Sequence of chain 6.A:
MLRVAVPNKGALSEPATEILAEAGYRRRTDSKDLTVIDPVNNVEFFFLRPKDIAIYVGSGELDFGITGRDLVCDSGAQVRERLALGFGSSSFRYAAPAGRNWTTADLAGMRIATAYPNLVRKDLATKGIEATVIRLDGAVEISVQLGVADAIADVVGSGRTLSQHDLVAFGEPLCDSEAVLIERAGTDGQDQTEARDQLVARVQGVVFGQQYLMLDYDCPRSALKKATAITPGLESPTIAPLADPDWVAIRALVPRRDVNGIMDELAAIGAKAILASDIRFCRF

Sequence of chain 4.A:
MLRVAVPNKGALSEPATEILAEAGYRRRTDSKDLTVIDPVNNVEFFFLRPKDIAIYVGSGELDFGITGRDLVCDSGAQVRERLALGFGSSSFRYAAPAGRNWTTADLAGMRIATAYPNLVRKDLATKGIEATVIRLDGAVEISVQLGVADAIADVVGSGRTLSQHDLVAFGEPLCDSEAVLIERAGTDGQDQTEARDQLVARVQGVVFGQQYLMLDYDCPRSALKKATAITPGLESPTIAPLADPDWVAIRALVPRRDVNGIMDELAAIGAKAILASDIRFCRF

This protein binds this small molecule.
Small molecule (SMILES): N[C@@H](Cc1cccs1)C(=O)O

Binding-site contacts:
Ligand atom OXT contacts residue GLU245 of chain 6.A at 3.1 Å (salt-bridge).
Ligand atom CD contacts residue THR248 of chain 6.A at 3.7 Å.
Ligand atom CB contacts residue ALA262 of chain 6.A at 3.8 Å (hydrophobic).
Ligand atom OXT contacts residue LEU244 of chain 6.A at 3.5 Å (h-bond).
Ligand atom N contacts residue ARG261 of chain 6.A at 4.0 Å.
Ligand atom O contacts residue LEU263 of chain 6.A at 3.1 Å (h-bond).
Ligand atom O contacts residue ALA262 of chain 6.A at 3.8 Å.
Ligand atom CA contacts residue ALA262 of chain 6.A at 4.0 Å (hydrophobic).
Ligand atom CG contacts residue ASP228 of chain 4.A at 3.8 Å.
Ligand atom O contacts residue LEU244 of chain 6.A at 2.9 Å (h-bond).
Ligand atom CE1 contacts residue ASP226 of chain 4.A at 3.2 Å.
Ligand atom N contacts residue ASP228 of chain 4.A at 3.1 Å (salt-bridge).
Ligand atom CB contacts residue THR248 of chain 6.A at 3.7 Å.
Ligand atom C contacts residue SER246 of chain 6.A at 3.4 Å.
Ligand atom CD contacts residue ASP228 of chain 4.A at 3.6 Å.
Ligand atom O contacts residue GLY243 of chain 6.A at 3.2 Å.
Ligand atom CE1 contacts residue TYR227 of chain 4.A at 3.8 Å (hydrophobic).
Ligand atom N contacts residue LEU252 of chain 4.A at 3.5 Å.
Ligand atom CG contacts residue MET224 of chain 6.A at 4.0 Å (hydrophobic).
Ligand atom OXT contacts residue SER246 of chain 6.A at 3.4 Å (h-bond).
Ligand atom N contacts residue PRO247 of chain 6.A at 3.8 Å.
Ligand atom C contacts residue ASP228 of chain 4.A at 3.7 Å.
Ligand atom C contacts residue LEU244 of chain 6.A at 3.6 Å (hydrophobic).
Ligand atom CA contacts residue SER246 of chain 6.A at 3.2 Å.
Ligand atom CB contacts residue ARG261 of chain 6.A at 3.5 Å.
Ligand atom CE2 contacts residue LEU285 of chain 4.A at 3.9 Å (hydrophobic).
Ligand atom CE2 contacts residue ASP226 of chain 4.A at 3.9 Å.
Ligand atom CA contacts residue ARG261 of chain 6.A at 3.4 Å.
Ligand atom N contacts residue SER246 of chain 6.A at 2.6 Å (h-bond).
Ligand atom SD contacts residue LEU263 of chain 6.A at 3.6 Å.
Ligand atom CE2 contacts residue ALA283 of chain 4.A at 3.4 Å (hydrophobic).
Ligand atom CA contacts residue THR248 of chain 6.A at 3.6 Å.
Ligand atom CE1 contacts residue ASP228 of chain 4.A at 3.7 Å.
Ligand atom CE2 contacts residue TYR227 of chain 4.A at 4.0 Å (hydrophobic).
Ligand atom SD contacts residue ASP228 of chain 4.A at 3.8 Å.
Ligand atom CD contacts residue ASP226 of chain 4.A at 3.6 Å.
Ligand atom N contacts residue THR248 of chain 6.A at 2.8 Å (h-bond).
Ligand atom OXT contacts residue ASP228 of chain 4.A at 2.7 Å (salt-bridge).
Ligand atom C contacts residue GLY243 of chain 6.A at 4.0 Å.
Ligand atom CE2 contacts residue ASP228 of chain 4.A at 3.9 Å.